Binding-site contacts:
Ligand atom N2 contacts residue ASP118 of chain 1.A at 2.9 Å (salt-bridge).
Ligand atom O4 contacts residue ALA38 of chain 1.A at 4.0 Å.
Ligand atom N1 contacts residue PHE90 of chain 1.A at 3.9 Å.
Ligand atom C8 contacts residue ASP118 of chain 1.A at 4.0 Å.
Ligand atom C6 contacts residue GLU64 of chain 1.A at 3.5 Å.
Ligand atom O1 contacts residue TRP196 of chain 1.A at 3.4 Å.
Ligand atom O5 contacts residue TRP196 of chain 1.A at 3.7 Å.
Ligand atom C8 contacts residue GLU64 of chain 1.A at 3.4 Å.
Ligand atom C9 contacts residue GLN87 of chain 1.A at 3.8 Å.
Ligand atom C6 contacts residue ARG113 of chain 1.A at 3.5 Å.
Ligand atom O5 contacts residue PHE76 of chain 1.A at 3.8 Å.
Ligand atom O4 contacts residue HIS68 of chain 1.A at 3.3 Å.
Ligand atom N2 contacts residue PHE121 of chain 1.A at 3.6 Å.
Ligand atom C8 contacts residue PHE90 of chain 1.A at 3.8 Å (hydrophobic).
Ligand atom N3 contacts residue GLN87 of chain 1.A at 2.9 Å (h-bond).
Ligand atom C7 contacts residue PHE90 of chain 1.A at 3.8 Å (hydrophobic).
Ligand atom C5 contacts residue HIS68 of chain 1.A at 3.4 Å.
Ligand atom C9 contacts residue PHE121 of chain 1.A at 3.5 Å (hydrophobic).
Ligand atom C7 contacts residue PHE121 of chain 1.A at 3.5 Å (hydrophobic).
Ligand atom C7 contacts residue GLN87 of chain 1.A at 3.8 Å.
Ligand atom O2 contacts residue TRP196 of chain 1.A at 3.3 Å.
Ligand atom N2 contacts residue GLN87 of chain 1.A at 3.0 Å (h-bond).
Ligand atom O3 contacts residue HIS68 of chain 1.A at 2.7 Å (h-bond).
Ligand atom N3 contacts residue PHE121 of chain 1.A at 3.4 Å.
Ligand atom C9 contacts residue PHE90 of chain 1.A at 3.7 Å (hydrophobic).
Ligand atom O4 contacts residue ARG179 of chain 1.A at 3.2 Å (salt-bridge).
Ligand atom S1 contacts residue PHE90 of chain 1.A at 3.5 Å.
Ligand atom N1 contacts residue PHE121 of chain 1.A at 3.8 Å.
Ligand atom O5 contacts residue PHE121 of chain 1.A at 3.8 Å.
Ligand atom N2 contacts residue PHE90 of chain 1.A at 3.7 Å.
Ligand atom C6 contacts residue PHE90 of chain 1.A at 3.8 Å (hydrophobic).
Ligand atom C1 contacts residue HIS68 of chain 1.A at 3.4 Å.
Ligand atom N3 contacts residue PHE90 of chain 1.A at 3.7 Å.
Ligand atom O2 contacts residue PHE121 of chain 1.A at 3.5 Å.
Ligand atom O3 contacts residue GLU64 of chain 1.A at 3.8 Å.
Ligand atom S1 contacts residue HIS68 of chain 1.A at 3.9 Å.
Ligand atom C9 contacts residue ASP118 of chain 1.A at 3.9 Å.
Ligand atom O5 contacts residue MET75 of chain 1.A at 3.4 Å.
Ligand atom O5 contacts residue GLN87 of chain 1.A at 3.6 Å.
Ligand atom C8 contacts residue ARG113 of chain 1.A at 3.9 Å.

Sequence of chain 1.A:
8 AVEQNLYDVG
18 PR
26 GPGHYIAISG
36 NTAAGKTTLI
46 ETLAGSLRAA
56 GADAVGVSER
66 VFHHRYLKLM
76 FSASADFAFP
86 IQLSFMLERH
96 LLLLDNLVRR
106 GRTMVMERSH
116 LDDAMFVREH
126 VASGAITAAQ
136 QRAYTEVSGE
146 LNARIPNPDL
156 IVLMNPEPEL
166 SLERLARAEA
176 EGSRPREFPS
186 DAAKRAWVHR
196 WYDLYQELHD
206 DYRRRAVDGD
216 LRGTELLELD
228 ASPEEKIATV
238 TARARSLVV

A protein and the small-molecule ligand that binds it are described below.
Small molecule (SMILES): Nc1ccn([C@@H]2S[C@@](O)(CO)[C@@H](O)[C@H]2O)c(=O)n1